Binding-site contacts:
Ligand atom C5 contacts residue LEU186 of chain 1.B at 3.9 Å (hydrophobic).
Ligand atom C23 contacts residue TRP252 of chain 1.B at 3.9 Å (hydrophobic).
Ligand atom C9 contacts residue LEU186 of chain 1.B at 3.8 Å (hydrophobic).
Ligand atom C32 contacts residue GLY11 of chain 1.B at 3.5 Å.
Ligand atom C12 contacts residue TRP252 of chain 1.B at 3.6 Å (hydrophobic).
Ligand atom C27 contacts residue VAL10 of chain 1.B at 3.7 Å (hydrophobic).
Ligand atom C6 contacts residue LEU186 of chain 1.B at 3.8 Å (hydrophobic).
Ligand atom C33 contacts residue HIS183 of chain 1.B at 3.9 Å.
Ligand atom C6 contacts residue TRP252 of chain 1.B at 3.3 Å (hydrophobic).
Ligand atom N3 contacts residue TRP252 of chain 1.B at 3.2 Å.
Ligand atom C26 contacts residue VAL10 of chain 1.B at 3.5 Å (hydrophobic).
Ligand atom C34 contacts residue GLN248 of chain 1.B at 3.4 Å.
Ligand atom C31 contacts residue GLY11 of chain 1.B at 3.8 Å.
Ligand atom N29 contacts residue SER152 of chain 1.B at 3.9 Å.
Ligand atom C10 contacts residue PHE13 of chain 1.B at 3.9 Å (hydrophobic).
Ligand atom O13 contacts residue TRP252 of chain 1.B at 3.5 Å.
Ligand atom C21 contacts residue GLU150 of chain 1.B at 3.6 Å.
Ligand atom C5 contacts residue TRP252 of chain 1.B at 3.5 Å (hydrophobic).
Ligand atom C25 contacts residue VAL10 of chain 1.B at 3.5 Å (hydrophobic).
Ligand atom C2 contacts residue TRP252 of chain 1.B at 3.2 Å (hydrophobic).
Ligand atom C23 contacts residue VAL10 of chain 1.B at 3.8 Å (hydrophobic).
Ligand atom C32 contacts residue LEU186 of chain 1.B at 3.9 Å (hydrophobic).
Ligand atom C35 contacts residue LEU186 of chain 1.B at 3.5 Å (hydrophobic).
Ligand atom C24 contacts residue VAL10 of chain 1.B at 3.8 Å (hydrophobic).
Ligand atom N1 contacts residue TRP252 of chain 1.B at 3.2 Å.
Ligand atom N15 contacts residue TRP252 of chain 1.B at 3.6 Å.
Ligand atom C23 contacts residue GLN248 of chain 1.B at 3.3 Å.
Ligand atom C7 contacts residue TRP252 of chain 1.B at 3.8 Å (hydrophobic).
Ligand atom O11 contacts residue TRP252 of chain 1.B at 3.7 Å.
Ligand atom N16 contacts residue TRP252 of chain 1.B at 3.4 Å.
Ligand atom N20 contacts residue SER152 of chain 1.B at 3.7 Å.
Ligand atom C35 contacts residue ILE149 of chain 1.B at 3.1 Å (hydrophobic).
Ligand atom O13 contacts residue LEU154 of chain 1.B at 3.6 Å.
Ligand atom C28 contacts residue VAL10 of chain 1.B at 3.9 Å (hydrophobic).
Ligand atom C10 contacts residue LYS17 of chain 1.B at 3.5 Å.
Ligand atom C14 contacts residue TRP252 of chain 1.B at 3.5 Å (hydrophobic).
Ligand atom C34 contacts residue TRP252 of chain 1.B at 3.7 Å (hydrophobic).
Ligand atom C21 contacts residue SER152 of chain 1.B at 3.2 Å.
Ligand atom C4 contacts residue TRP252 of chain 1.B at 3.3 Å (hydrophobic).
Ligand atom C33 contacts residue GLY11 of chain 1.B at 3.6 Å.

Sequence of chain 1.B:
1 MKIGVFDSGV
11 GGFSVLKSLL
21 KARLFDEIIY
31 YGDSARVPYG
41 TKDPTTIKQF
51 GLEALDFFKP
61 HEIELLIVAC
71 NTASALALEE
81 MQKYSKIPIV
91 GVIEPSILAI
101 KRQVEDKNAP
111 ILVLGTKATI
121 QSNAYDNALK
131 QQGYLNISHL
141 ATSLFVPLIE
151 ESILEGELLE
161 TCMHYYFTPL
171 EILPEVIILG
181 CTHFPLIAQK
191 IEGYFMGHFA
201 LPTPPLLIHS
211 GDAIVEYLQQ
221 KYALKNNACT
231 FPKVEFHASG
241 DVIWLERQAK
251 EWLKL

The protein below binds the small molecule below.
Small molecule (SMILES): CC(C)Cn1c(=O)n(C)c(=O)c2c(-c3cncn3C)n(Cc3cccc4ccccc34)nc21